This small molecule binds to this protein.
Small molecule (SMILES): Nc1nc(=O)c2ncn([C@@H]3O[C@H](CO[P](=O)(O)O[C@H]4[C@@H](O)[C@H](n5ccc(=O)[nH]c5=O)O[C@@H]4CO[P](=O)(O)O[C@H]4[C@@H](O)[C@H](n5cnc6c(N)ncnc65)O[C@@H]4CO[P](=O)(O)O[C@H]4[C@@H](O)[C@H](n5cnc6c(N)ncnc65)O[C@@H]4CO[P](=O)(O)O[C@H]4[C@@H](O)[C@H](n5cnc6c(N)ncnc65)O[C@@H]4CO[P](=O)(O)O[C@H]4[C@@H](O)[C@H](n5cnc6c(N)ncnc65)O[C@@H]4COP(=O)=O)[C@@H](O)[C@H]3O)c2[nH]1

Binding-site contacts:
Ligand atom OP1 contacts residue GLY82 of chain 1.JB at 3.6 Å (h-bond).
Ligand atom OP1 contacts residue MG1 of chain 1.FIB at 2.9 Å.
Ligand atom OP2 contacts residue MG1 of chain 1.FHB at 4.5 Å.
Ligand atom O3' contacts residue MG1 of chain 1.SMB at 3.8 Å.
Ligand atom O4' contacts residue GLY81 of chain 1.JB at 4.5 Å.
Ligand atom P contacts residue MG1 of chain 1.FIB at 4.3 Å.
Ligand atom C8 contacts residue MG1 of chain 1.FHB at 4.5 Å.
Ligand atom C5 contacts residue GLY82 of chain 1.JB at 4.2 Å.
Ligand atom N7 contacts residue GLY82 of chain 1.JB at 3.3 Å.
Ligand atom P contacts residue GLY81 of chain 1.JB at 4.2 Å.
Ligand atom P contacts residue MG1 of chain 1.SMB at 3.5 Å.
Ligand atom OP2 contacts residue MG1 of chain 1.SMB at 3.0 Å.
Ligand atom O5' contacts residue GLY81 of chain 1.JB at 3.9 Å.
Ligand atom N7 contacts residue MG1 of chain 1.FHB at 4.1 Å.
Ligand atom C8 contacts residue GLY82 of chain 1.JB at 3.2 Å.
Ligand atom C5' contacts residue MG1 of chain 1.SMB at 4.2 Å.
Ligand atom OP1 contacts residue VAL80 of chain 1.JB at 4.4 Å.
Ligand atom N9 contacts residue GLY82 of chain 1.JB at 4.0 Å.
Ligand atom OP1 contacts residue MG1 of chain 1.SMB at 3.3 Å.
Ligand atom OP1 contacts residue GLY81 of chain 1.JB at 3.2 Å (h-bond).
Ligand atom OP2 contacts residue MG1 of chain 1.FHB at 4.0 Å.
Ligand atom C8 contacts residue GLY81 of chain 1.JB at 4.2 Å.

Sequence of chain 1.JB:
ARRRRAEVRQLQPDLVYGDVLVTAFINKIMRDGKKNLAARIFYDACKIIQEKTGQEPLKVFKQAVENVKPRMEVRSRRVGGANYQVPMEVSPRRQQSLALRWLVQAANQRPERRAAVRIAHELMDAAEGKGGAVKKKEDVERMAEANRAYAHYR